Sequence of chain 1.UA:
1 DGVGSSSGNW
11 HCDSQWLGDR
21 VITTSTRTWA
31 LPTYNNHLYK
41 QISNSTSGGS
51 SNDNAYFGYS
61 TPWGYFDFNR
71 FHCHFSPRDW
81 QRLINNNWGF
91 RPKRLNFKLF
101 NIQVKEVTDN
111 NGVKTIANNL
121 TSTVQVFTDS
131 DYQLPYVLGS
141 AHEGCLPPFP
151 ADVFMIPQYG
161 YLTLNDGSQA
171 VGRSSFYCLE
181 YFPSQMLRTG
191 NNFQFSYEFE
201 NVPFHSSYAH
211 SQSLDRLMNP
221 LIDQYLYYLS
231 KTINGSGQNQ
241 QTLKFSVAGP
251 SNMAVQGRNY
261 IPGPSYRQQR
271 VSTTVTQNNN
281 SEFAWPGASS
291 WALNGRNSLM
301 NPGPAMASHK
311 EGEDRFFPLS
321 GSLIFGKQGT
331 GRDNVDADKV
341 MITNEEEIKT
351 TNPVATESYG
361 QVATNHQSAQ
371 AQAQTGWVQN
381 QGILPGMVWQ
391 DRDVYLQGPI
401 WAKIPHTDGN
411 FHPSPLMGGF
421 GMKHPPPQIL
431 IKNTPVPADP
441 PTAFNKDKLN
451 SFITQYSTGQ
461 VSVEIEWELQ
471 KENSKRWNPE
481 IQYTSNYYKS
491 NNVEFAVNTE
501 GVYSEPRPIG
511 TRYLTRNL

A small-molecule ligand and the protein it binds are described below.
Small molecule (SMILES): OC[C@H]1O[C@@H](O)[C@H](O)[C@@H](O)[C@H]1O

Binding-site contacts:
Ligand atom C5 contacts residue TRP285 of chain 1.UA at 3.7 Å (hydrophobic).
Ligand atom O2 contacts residue VAL255 of chain 1.TA at 3.9 Å.
Ligand atom O5 contacts residue TRP285 of chain 1.UA at 3.1 Å (h-bond).
Ligand atom O4 contacts residue TRP285 of chain 1.UA at 3.2 Å.
Ligand atom O1 contacts residue ASN252 of chain 1.TA at 4.2 Å.
Ligand atom C1 contacts residue TRP285 of chain 1.UA at 3.5 Å (hydrophobic).
Ligand atom C4 contacts residue TRP285 of chain 1.UA at 4.0 Å (hydrophobic).
Ligand atom O3 contacts residue TRP285 of chain 1.UA at 3.9 Å.
Ligand atom O2 contacts residue TRP285 of chain 1.UA at 4.3 Å.
Ligand atom O1 contacts residue VAL255 of chain 1.TA at 4.0 Å.
Ligand atom O6 contacts residue TRP285 of chain 1.UA at 3.2 Å (h-bond).
Ligand atom O1 contacts residue ALA254 of chain 1.TA at 4.3 Å.
Ligand atom C2 contacts residue TRP285 of chain 1.UA at 3.5 Å (hydrophobic).
Ligand atom C6 contacts residue TRP285 of chain 1.UA at 3.4 Å (hydrophobic).
Ligand atom C2 contacts residue ASN252 of chain 1.TA at 4.4 Å.
Ligand atom O1 contacts residue TRP285 of chain 1.UA at 3.1 Å.
Ligand atom O2 contacts residue ASN252 of chain 1.TA at 3.1 Å (h-bond).
Ligand atom C3 contacts residue TRP285 of chain 1.UA at 4.0 Å (hydrophobic).

Sequence of chain 1.TA:
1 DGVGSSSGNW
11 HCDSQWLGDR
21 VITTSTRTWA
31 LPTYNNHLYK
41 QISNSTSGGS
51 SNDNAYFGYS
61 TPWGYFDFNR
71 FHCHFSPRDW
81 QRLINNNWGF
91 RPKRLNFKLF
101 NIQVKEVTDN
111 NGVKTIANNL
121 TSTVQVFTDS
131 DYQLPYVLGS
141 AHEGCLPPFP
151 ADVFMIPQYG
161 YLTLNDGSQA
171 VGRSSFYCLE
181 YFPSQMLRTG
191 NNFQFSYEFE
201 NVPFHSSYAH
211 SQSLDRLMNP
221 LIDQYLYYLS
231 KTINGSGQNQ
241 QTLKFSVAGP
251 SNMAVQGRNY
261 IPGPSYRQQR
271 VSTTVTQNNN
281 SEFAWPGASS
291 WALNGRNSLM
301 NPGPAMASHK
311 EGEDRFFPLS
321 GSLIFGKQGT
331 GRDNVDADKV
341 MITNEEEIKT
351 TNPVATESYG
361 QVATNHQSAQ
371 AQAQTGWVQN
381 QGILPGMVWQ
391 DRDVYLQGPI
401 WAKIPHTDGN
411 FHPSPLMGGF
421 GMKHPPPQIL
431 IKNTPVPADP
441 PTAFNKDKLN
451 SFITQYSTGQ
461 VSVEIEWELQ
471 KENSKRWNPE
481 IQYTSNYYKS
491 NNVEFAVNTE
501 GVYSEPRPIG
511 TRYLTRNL